A protein and the small-molecule ligand that binds it are described below.
Small molecule (SMILES): [H]/N=C(\N)c1cc(-c2ccccc2)c(CNC(=O)c2cccc3c2OCC3)s1

Sequence of chain 1.A:
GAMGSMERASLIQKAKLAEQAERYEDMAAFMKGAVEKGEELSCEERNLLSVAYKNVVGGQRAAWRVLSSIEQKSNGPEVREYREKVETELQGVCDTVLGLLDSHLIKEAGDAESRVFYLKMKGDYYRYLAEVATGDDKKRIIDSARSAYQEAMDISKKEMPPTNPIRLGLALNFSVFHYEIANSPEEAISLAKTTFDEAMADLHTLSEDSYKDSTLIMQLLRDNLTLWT

Sequence of chain 1.B:
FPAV

Binding-site contacts:
Ligand atom N01 contacts residue VAL51 of chain 1.A at 3.7 Å.
Ligand atom C24 contacts residue GLU44 of chain 1.A at 3.7 Å.
Ligand atom C05 contacts residue ASN47 of chain 1.A at 4.2 Å.
Ligand atom C08 contacts residue ASN47 of chain 1.A at 3.3 Å.
Ligand atom C25 contacts residue 09W1 of chain 1.D at 3.5 Å.
Ligand atom C17 contacts residue 09W1 of chain 1.D at 3.8 Å.
Ligand atom C27 contacts residue 09W1 of chain 1.D at 4.0 Å.
Ligand atom O11 contacts residue 09W1 of chain 1.D at 3.7 Å.
Ligand atom C25 contacts residue GLU44 of chain 1.A at 3.7 Å.
Ligand atom C22 contacts residue GLU44 of chain 1.A at 4.0 Å.
Ligand atom N01 contacts residue GLU19 of chain 1.A at 2.7 Å (salt-bridge).
Ligand atom C27 contacts residue ASN47 of chain 1.A at 4.0 Å.
Ligand atom C10 contacts residue 09W1 of chain 1.D at 3.6 Å.
Ligand atom C26 contacts residue CYS43 of chain 1.A at 3.7 Å (hydrophobic).
Ligand atom O14 contacts residue 09W1 of chain 1.D at 3.2 Å.
Ligand atom C18 contacts residue 09W1 of chain 1.D at 4.1 Å.
Ligand atom C06 contacts residue ASN47 of chain 1.A at 3.9 Å.
Ligand atom C02 contacts residue GLU19 of chain 1.A at 3.6 Å.
Ligand atom C07 contacts residue ASN47 of chain 1.A at 3.5 Å.
Ligand atom C12 contacts residue 09W1 of chain 1.D at 3.5 Å.
Ligand atom C26 contacts residue GLU44 of chain 1.A at 3.8 Å.
Ligand atom C04 contacts residue ASN47 of chain 1.A at 4.0 Å.
Ligand atom C16 contacts residue 09W1 of chain 1.D at 3.6 Å.
Ligand atom C19 contacts residue LEU223 of chain 1.A at 3.3 Å (hydrophobic).
Ligand atom C23 contacts residue GLU44 of chain 1.A at 3.6 Å.
Ligand atom S21 contacts residue ASN47 of chain 1.A at 3.7 Å.
Ligand atom C15 contacts residue 09W1 of chain 1.D at 3.4 Å.
Ligand atom C13 contacts residue 09W1 of chain 1.D at 3.4 Å.
Ligand atom N09 contacts residue 09W1 of chain 1.D at 3.3 Å.
Ligand atom C08 contacts residue 09W1 of chain 1.D at 3.3 Å.
Ligand atom C18 contacts residue LEU223 of chain 1.A at 3.4 Å (hydrophobic).
Ligand atom C27 contacts residue CYS43 of chain 1.A at 4.0 Å (hydrophobic).
Ligand atom C26 contacts residue 09W1 of chain 1.D at 3.7 Å.
Ligand atom N03 contacts residue LEU48 of chain 1.A at 3.5 Å.
Ligand atom C20 contacts residue 09W1 of chain 1.D at 3.8 Å.
Ligand atom C19 contacts residue 09W1 of chain 1.D at 4.1 Å.
Ligand atom C27 contacts residue GLU44 of chain 1.A at 3.7 Å.
Ligand atom N03 contacts residue GLU19 of chain 1.A at 2.9 Å (salt-bridge).
Ligand atom N09 contacts residue ASN47 of chain 1.A at 3.2 Å (h-bond).
Ligand atom O14 contacts residue ASN47 of chain 1.A at 3.5 Å (h-bond).